This small molecule binds to this protein.
Small molecule (SMILES): CC(=O)N[C@@H]1[C@@H](O)[C@H](O)[C@@H](CO)O[C@H]1O

Sequence of chain 49.C:
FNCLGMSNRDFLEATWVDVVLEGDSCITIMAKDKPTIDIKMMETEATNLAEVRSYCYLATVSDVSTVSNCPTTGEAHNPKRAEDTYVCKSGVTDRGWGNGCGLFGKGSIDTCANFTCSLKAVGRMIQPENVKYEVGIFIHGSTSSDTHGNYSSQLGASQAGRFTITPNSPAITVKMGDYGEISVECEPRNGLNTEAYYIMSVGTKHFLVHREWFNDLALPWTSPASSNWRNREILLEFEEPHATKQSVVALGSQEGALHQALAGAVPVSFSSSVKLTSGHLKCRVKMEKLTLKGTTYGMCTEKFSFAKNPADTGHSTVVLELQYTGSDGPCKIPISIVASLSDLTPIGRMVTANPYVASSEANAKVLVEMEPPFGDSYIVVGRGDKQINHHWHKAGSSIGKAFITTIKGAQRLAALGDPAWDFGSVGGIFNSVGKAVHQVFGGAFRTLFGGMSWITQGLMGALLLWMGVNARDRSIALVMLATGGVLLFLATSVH

Binding-site contacts:
Ligand atom N2 contacts residue ASN118 of chain 49.C at 2.9 Å (h-bond).
Ligand atom C2 contacts residue ASN118 of chain 49.C at 2.4 Å.
Ligand atom O5 contacts residue THR89 of chain 49.C at 3.8 Å.
Ligand atom O5 contacts residue PHE119 of chain 49.C at 4.2 Å.
Ligand atom O7 contacts residue TYR90 of chain 49.C at 3.7 Å.
Ligand atom O5 contacts residue THR120 of chain 49.C at 3.4 Å (h-bond).
Ligand atom O5 contacts residue ASN118 of chain 49.C at 2.4 Å (h-bond).
Ligand atom C5 contacts residue THR120 of chain 49.C at 4.0 Å.
Ligand atom C7 contacts residue ASN118 of chain 49.C at 3.6 Å.
Ligand atom N2 contacts residue TYR90 of chain 49.C at 4.5 Å.
Ligand atom O6 contacts residue PHE119 of chain 49.C at 2.8 Å (h-bond).
Ligand atom C6 contacts residue THR120 of chain 49.C at 3.4 Å.
Ligand atom C8 contacts residue ASN118 of chain 49.C at 3.9 Å.
Ligand atom C4 contacts residue ASN118 of chain 49.C at 4.2 Å.
Ligand atom C6 contacts residue PHE119 of chain 49.C at 4.1 Å (hydrophobic).
Ligand atom C1 contacts residue ASN118 of chain 49.C at 1.4 Å.
Ligand atom C8 contacts residue TYR90 of chain 49.C at 3.9 Å (hydrophobic).
Ligand atom C2 contacts residue SER66 of chain 49.C at 4.4 Å.
Ligand atom O6 contacts residue THR120 of chain 49.C at 3.1 Å (h-bond).
Ligand atom C6 contacts residue THR89 of chain 49.C at 4.2 Å.
Ligand atom C5 contacts residue ASN118 of chain 49.C at 3.7 Å.
Ligand atom O7 contacts residue ASN118 of chain 49.C at 4.5 Å.
Ligand atom O6 contacts residue ASN118 of chain 49.C at 4.1 Å.
Ligand atom C5 contacts residue THR89 of chain 49.C at 4.1 Å.
Ligand atom C7 contacts residue TYR90 of chain 49.C at 3.8 Å (hydrophobic).
Ligand atom C1 contacts residue SER66 of chain 49.C at 4.2 Å.
Ligand atom C3 contacts residue ASN118 of chain 49.C at 3.8 Å.
Ligand atom C1 contacts residue THR89 of chain 49.C at 3.9 Å.
Ligand atom O6 contacts residue THR89 of chain 49.C at 3.5 Å.